Binding-site contacts:
Ligand atom O4 contacts residue MG1 of chain 1.X at 4.2 Å.
Ligand atom C1 contacts residue LYS186 of chain 1.D at 3.6 Å.
Ligand atom O2 contacts residue MG1 of chain 1.X at 2.2 Å.
Ligand atom O3 contacts residue MG1 of chain 1.X at 4.2 Å.
Ligand atom C1 contacts residue MG1 of chain 1.X at 2.9 Å.
Ligand atom O3 contacts residue ARG87 of chain 1.D at 4.0 Å.
Ligand atom C1 contacts residue GLU188 of chain 1.D at 3.8 Å.
Ligand atom C2 contacts residue ASP212 of chain 1.D at 3.8 Å.
Ligand atom C2 contacts residue ALA209 of chain 1.D at 3.6 Å (hydrophobic).
Ligand atom O1 contacts residue ALA209 of chain 1.D at 4.2 Å.
Ligand atom O4 contacts residue ASP212 of chain 1.D at 4.0 Å.
Ligand atom C2 contacts residue GLY211 of chain 1.D at 3.7 Å.
Ligand atom O3 contacts residue LYS186 of chain 1.D at 3.8 Å.
Ligand atom O1 contacts residue GLU188 of chain 1.D at 3.3 Å (salt-bridge).
Ligand atom C2 contacts residue ARG210 of chain 1.D at 4.3 Å.
Ligand atom C1 contacts residue ALA209 of chain 1.D at 3.8 Å (hydrophobic).
Ligand atom O3 contacts residue MET276 of chain 1.D at 4.2 Å.
Ligand atom O2 contacts residue GLY211 of chain 1.D at 3.6 Å.
Ligand atom O2 contacts residue ASP212 of chain 1.D at 2.8 Å (salt-bridge).
Ligand atom O1 contacts residue LYS186 of chain 1.D at 2.8 Å (salt-bridge).
Ligand atom C1 contacts residue THR244 of chain 1.D at 4.0 Å.
Ligand atom O4 contacts residue ALA209 of chain 1.D at 3.3 Å.
Ligand atom C2 contacts residue GLU188 of chain 1.D at 3.7 Å.
Ligand atom O4 contacts residue ARG210 of chain 1.D at 3.5 Å (salt-bridge).
Ligand atom O4 contacts residue GLY211 of chain 1.D at 2.9 Å (h-bond).
Ligand atom C2 contacts residue THR244 of chain 1.D at 3.6 Å.
Ligand atom O3 contacts residue ALA209 of chain 1.D at 4.2 Å.
Ligand atom O3 contacts residue MET207 of chain 1.D at 4.1 Å.
Ligand atom O4 contacts residue THR244 of chain 1.D at 2.5 Å (h-bond).
Ligand atom O2 contacts residue GLU188 of chain 1.D at 3.0 Å (salt-bridge).
Ligand atom C2 contacts residue MG1 of chain 1.X at 3.0 Å.
Ligand atom O1 contacts residue MG1 of chain 1.X at 2.1 Å.
Ligand atom O1 contacts residue ASP212 of chain 1.D at 4.1 Å.
Ligand atom O2 contacts residue ALA209 of chain 1.D at 3.8 Å.
Ligand atom O3 contacts residue THR244 of chain 1.D at 3.5 Å (h-bond).

This small molecule binds to this protein.
Small molecule (SMILES): O=C([O-])C(=O)[O-]

Sequence of chain 1.D:
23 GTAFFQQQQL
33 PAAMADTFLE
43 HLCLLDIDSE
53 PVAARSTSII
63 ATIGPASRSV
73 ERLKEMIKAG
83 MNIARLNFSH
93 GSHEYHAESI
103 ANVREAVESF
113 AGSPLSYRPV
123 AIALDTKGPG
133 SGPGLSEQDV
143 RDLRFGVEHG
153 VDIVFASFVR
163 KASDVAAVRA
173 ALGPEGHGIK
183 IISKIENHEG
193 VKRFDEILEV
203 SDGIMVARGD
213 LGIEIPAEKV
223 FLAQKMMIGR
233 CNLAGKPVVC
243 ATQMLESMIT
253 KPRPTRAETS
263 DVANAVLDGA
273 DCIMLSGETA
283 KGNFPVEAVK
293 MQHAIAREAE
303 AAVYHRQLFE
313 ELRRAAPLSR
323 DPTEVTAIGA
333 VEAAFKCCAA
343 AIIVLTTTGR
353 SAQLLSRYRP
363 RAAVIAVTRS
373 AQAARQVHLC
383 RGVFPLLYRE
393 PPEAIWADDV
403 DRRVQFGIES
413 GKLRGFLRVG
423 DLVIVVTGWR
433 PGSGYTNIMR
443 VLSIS